Sequence of chain 6.E:
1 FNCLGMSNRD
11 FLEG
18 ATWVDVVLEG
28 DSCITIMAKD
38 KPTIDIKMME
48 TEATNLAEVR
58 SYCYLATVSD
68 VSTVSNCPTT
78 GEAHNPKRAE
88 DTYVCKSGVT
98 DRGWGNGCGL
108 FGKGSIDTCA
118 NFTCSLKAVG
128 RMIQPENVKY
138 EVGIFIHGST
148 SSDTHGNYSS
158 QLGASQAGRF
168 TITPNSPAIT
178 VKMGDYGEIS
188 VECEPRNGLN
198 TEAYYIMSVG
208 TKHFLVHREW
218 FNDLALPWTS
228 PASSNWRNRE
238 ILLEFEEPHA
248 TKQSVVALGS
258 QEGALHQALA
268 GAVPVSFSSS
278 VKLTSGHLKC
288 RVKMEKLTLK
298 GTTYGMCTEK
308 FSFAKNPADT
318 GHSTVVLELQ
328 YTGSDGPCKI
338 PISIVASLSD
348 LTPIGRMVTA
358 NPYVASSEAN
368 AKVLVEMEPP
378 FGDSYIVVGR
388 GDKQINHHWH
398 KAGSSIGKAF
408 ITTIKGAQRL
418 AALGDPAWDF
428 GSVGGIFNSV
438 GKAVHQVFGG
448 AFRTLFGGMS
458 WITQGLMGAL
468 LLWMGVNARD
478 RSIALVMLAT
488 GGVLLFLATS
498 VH

This small molecule binds to this protein.
Small molecule (SMILES): CC(=O)N[C@@H]1[C@@H](O)[C@H](O)[C@@H](CO)O[C@H]1O

Binding-site contacts:
Ligand atom C1 contacts residue ASN154 of chain 6.E at 1.4 Å.
Ligand atom O7 contacts residue ASN154 of chain 6.E at 4.0 Å.
Ligand atom C8 contacts residue ASN154 of chain 6.E at 4.0 Å.
Ligand atom C3 contacts residue ASN154 of chain 6.E at 3.8 Å.
Ligand atom C1 contacts residue SER157 of chain 6.E at 4.2 Å.
Ligand atom C2 contacts residue ASN154 of chain 6.E at 2.5 Å.
Ligand atom N2 contacts residue ASN154 of chain 6.E at 2.9 Å (h-bond).
Ligand atom C7 contacts residue ASN154 of chain 6.E at 3.6 Å.
Ligand atom C1 contacts residue SER156 of chain 6.E at 4.5 Å.
Ligand atom C4 contacts residue ASN154 of chain 6.E at 4.2 Å.
Ligand atom C5 contacts residue ASN154 of chain 6.E at 3.6 Å.
Ligand atom O5 contacts residue SER157 of chain 6.E at 3.9 Å.
Ligand atom O5 contacts residue ASN154 of chain 6.E at 2.4 Å (h-bond).